Sequence of chain 1.E:
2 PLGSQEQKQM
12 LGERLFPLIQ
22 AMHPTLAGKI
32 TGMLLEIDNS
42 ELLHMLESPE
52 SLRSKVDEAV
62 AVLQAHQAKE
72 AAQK

Binding-site contacts:
Ligand atom O contacts residue LEU64 of chain 1.E at 3.9 Å.
Ligand atom CG contacts residue PHE17 of chain 1.E at 3.5 Å (hydrophobic).
Ligand atom CB contacts residue MET34 of chain 1.E at 3.8 Å (hydrophobic).
Ligand atom O contacts residue LYS30 of chain 1.E at 3.3 Å (salt-bridge).
Ligand atom CB contacts residue GLY33 of chain 1.E at 3.8 Å.
Ligand atom CG contacts residue VAL63 of chain 1.E at 3.6 Å (hydrophobic).
Ligand atom CB contacts residue LEU64 of chain 1.E at 3.8 Å (hydrophobic).
Ligand atom CB contacts residue GLY29 of chain 1.E at 3.7 Å.
Ligand atom O contacts residue GLY29 of chain 1.E at 3.4 Å.
Ligand atom O contacts residue SER5 of chain 1.E at 3.2 Å (h-bond).
Ligand atom CB contacts residue GLU37 of chain 1.E at 3.8 Å.
Ligand atom O contacts residue MET34 of chain 1.E at 3.3 Å.
Ligand atom N contacts residue GLU14 of chain 1.E at 3.4 Å (salt-bridge).
Ligand atom C contacts residue GLY29 of chain 1.E at 3.8 Å.
Ligand atom CH2 contacts residue GLY33 of chain 1.E at 3.6 Å.
Ligand atom N contacts residue GLY29 of chain 1.E at 2.9 Å (h-bond).
Ligand atom CA contacts residue GLY29 of chain 1.E at 3.8 Å.
Ligand atom O contacts residue LYS30 of chain 1.E at 3.0 Å (salt-bridge).
Ligand atom O contacts residue GLU59 of chain 1.E at 3.4 Å (salt-bridge).
Ligand atom CE3 contacts residue LEU36 of chain 1.E at 3.8 Å (hydrophobic).
Ligand atom O contacts residue GLY33 of chain 1.E at 3.3 Å.
Ligand atom CE2 contacts residue GLY13 of chain 1.E at 3.5 Å.
Ligand atom OE2 contacts residue LYS30 of chain 1.E at 3.7 Å.
Ligand atom CB contacts residue GLU37 of chain 1.E at 3.4 Å.
Ligand atom CZ3 contacts residue LEU36 of chain 1.E at 3.9 Å (hydrophobic).
Ligand atom CA contacts residue GLU37 of chain 1.E at 3.8 Å.
Ligand atom CD contacts residue GLU37 of chain 1.E at 3.6 Å.
Ligand atom CZ contacts residue GLY13 of chain 1.E at 3.5 Å.
Ligand atom CH2 contacts residue LEU36 of chain 1.E at 3.9 Å (hydrophobic).
Ligand atom CA contacts residue GLY29 of chain 1.E at 3.7 Å.
Ligand atom CD2 contacts residue MET34 of chain 1.E at 3.5 Å (hydrophobic).
Ligand atom CG contacts residue LYS30 of chain 1.E at 3.9 Å.
Ligand atom CD1 contacts residue LEU36 of chain 1.E at 3.8 Å (hydrophobic).
Ligand atom O contacts residue LYS9 of chain 1.E at 3.9 Å.
Ligand atom N contacts residue GLU59 of chain 1.E at 3.5 Å (salt-bridge).
Ligand atom CB contacts residue HIS67 of chain 1.E at 3.8 Å.
Ligand atom CD1 contacts residue GLU59 of chain 1.E at 3.9 Å.
Ligand atom CZ2 contacts residue GLY33 of chain 1.E at 3.6 Å.
Ligand atom CZ contacts residue GLU14 of chain 1.E at 3.7 Å.
Ligand atom CA contacts residue LEU64 of chain 1.E at 3.9 Å (hydrophobic).

This small molecule binds to this protein.
Small molecule (SMILES): CC(C)C[C@H](NC(=O)[C@H](CC(N)=O)NC(=O)[C@@H](N)CO)C(=O)N[C@@H](CC(N)=O)C(=O)N1CCC[C@H]1C(=O)N[C@@H](CC(N)=O)C(=O)N[C@@H](C)C(=O)N1CCC[C@H]1C(=O)N[C@@H](CCC(=O)O)C(=O)N[C@@H](Cc1ccccc1)C(=O)N[C@@H](Cc1cnc[nH]1)C(=O)N1CCC[C@H]1C(=O)NCC(=O)N[C@H](C(=O)N1CCC[C@H]1C(=O)N[C@@H](CC1=CN=C2C=CC=CC12)C(=O)N[C@@H](C)C(=O)NCC(=O)N[C@@H](C)C(=O)N[C@@H](C)C=O)C(C)C